Sequence of chain 1.Y:
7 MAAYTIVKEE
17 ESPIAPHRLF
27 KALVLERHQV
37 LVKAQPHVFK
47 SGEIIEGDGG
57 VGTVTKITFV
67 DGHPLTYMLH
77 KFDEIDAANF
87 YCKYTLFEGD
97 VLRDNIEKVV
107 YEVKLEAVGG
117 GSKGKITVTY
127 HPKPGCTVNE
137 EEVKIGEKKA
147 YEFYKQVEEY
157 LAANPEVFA

Binding-site contacts:
Ligand atom C6 contacts residue ILE122 of chain 1.Y at 4.0 Å (hydrophobic).
Ligand atom C11 contacts residue TYR150 of chain 1.Y at 4.1 Å (hydrophobic).
Ligand atom C16 contacts residue ILE122 of chain 1.Y at 3.6 Å (hydrophobic).
Ligand atom C14 contacts residue GLU16 of chain 1.Y at 4.0 Å.
Ligand atom C13 contacts residue LEU25 of chain 1.Y at 3.8 Å (hydrophobic).
Ligand atom C13 contacts residue GLU16 of chain 1.Y at 3.5 Å.
Ligand atom C2 contacts residue LEU29 of chain 1.Y at 3.3 Å (hydrophobic).
Ligand atom C8 contacts residue ILE122 of chain 1.Y at 4.0 Å (hydrophobic).
Ligand atom C3 contacts residue VAL109 of chain 1.Y at 3.7 Å (hydrophobic).
Ligand atom C7 contacts residue ILE122 of chain 1.Y at 3.9 Å (hydrophobic).
Ligand atom C13 contacts residue GLU17 of chain 1.Y at 4.1 Å.
Ligand atom O3 contacts residue GLU16 of chain 1.Y at 3.9 Å.
Ligand atom C3 contacts residue LEU29 of chain 1.Y at 3.8 Å (hydrophobic).
Ligand atom C15 contacts residue LEU111 of chain 1.Y at 3.6 Å (hydrophobic).
Ligand atom O3 contacts residue ILE122 of chain 1.Y at 3.3 Å.
Ligand atom N contacts residue TYR150 of chain 1.Y at 4.1 Å.
Ligand atom C1 contacts residue ILE122 of chain 1.Y at 4.0 Å (hydrophobic).
Ligand atom C10 contacts residue ILE122 of chain 1.Y at 3.9 Å (hydrophobic).
Ligand atom C7 contacts residue ALA146 of chain 1.Y at 4.0 Å (hydrophobic).
Ligand atom O1 contacts residue ALA146 of chain 1.Y at 3.5 Å (h-bond).
Ligand atom C1 contacts residue LEU29 of chain 1.Y at 3.8 Å (hydrophobic).
Ligand atom O1 contacts residue TYR147 of chain 1.Y at 4.0 Å.
Ligand atom O1 contacts residue TYR150 of chain 1.Y at 3.1 Å.
Ligand atom C12 contacts residue TYR150 of chain 1.Y at 3.1 Å (hydrophobic).
Ligand atom N contacts residue ILE122 of chain 1.Y at 3.8 Å.
Ligand atom C4 contacts residue VAL109 of chain 1.Y at 3.7 Å (hydrophobic).
Ligand atom C8 contacts residue ALA146 of chain 1.Y at 3.6 Å (hydrophobic).
Ligand atom C15 contacts residue GLY120 of chain 1.Y at 3.9 Å.
Ligand atom C11 contacts residue GLU16 of chain 1.Y at 4.1 Å.
Ligand atom C13 contacts residue TYR150 of chain 1.Y at 3.1 Å (hydrophobic).
Ligand atom O2 contacts residue LYS14 of chain 1.Y at 3.5 Å (salt-bridge).
Ligand atom C16 contacts residue LEU25 of chain 1.Y at 4.2 Å (hydrophobic).
Ligand atom C4 contacts residue LEU29 of chain 1.Y at 3.9 Å (hydrophobic).
Ligand atom C11 contacts residue ILE122 of chain 1.Y at 3.9 Å (hydrophobic).
Ligand atom C14 contacts residue LEU25 of chain 1.Y at 3.3 Å (hydrophobic).
Ligand atom C12 contacts residue GLU16 of chain 1.Y at 3.4 Å.
Ligand atom O2 contacts residue TYR147 of chain 1.Y at 3.9 Å.
Ligand atom C16 contacts residue LEU111 of chain 1.Y at 4.0 Å (hydrophobic).
Ligand atom C6 contacts residue TYR90 of chain 1.Y at 3.8 Å (hydrophobic).
Ligand atom C15 contacts residue LEU25 of chain 1.Y at 3.5 Å (hydrophobic).

This protein binds this small molecule.
Small molecule (SMILES): O=S(=O)(O)c1cccc2cccc(Nc3ccccc3)c12